Binding-site contacts:
Ligand atom C13 contacts residue TYR163 of chain 1.B at 3.6 Å (hydrophobic).
Ligand atom C5 contacts residue PHE100 of chain 1.B at 3.6 Å (hydrophobic).
Ligand atom C21 contacts residue TYR163 of chain 1.B at 3.5 Å (hydrophobic).
Ligand atom O1 contacts residue TYR163 of chain 1.B at 3.1 Å (h-bond).
Ligand atom C6 contacts residue LEU106 of chain 1.B at 3.7 Å (hydrophobic).
Ligand atom N1 contacts residue PHE100 of chain 1.B at 3.6 Å.
Ligand atom N2 contacts residue PHE100 of chain 1.B at 3.6 Å.
Ligand atom C13 contacts residue NAD1 of chain 1.J at 3.3 Å.
Ligand atom C18 contacts residue TYR163 of chain 1.B at 3.7 Å (hydrophobic).
Ligand atom C10 contacts residue SER205 of chain 1.B at 3.5 Å.
Ligand atom N1 contacts residue ALA101 of chain 1.B at 3.1 Å (h-bond).
Ligand atom O2 contacts residue PHE100 of chain 1.B at 3.5 Å.
Ligand atom O1 contacts residue MET166 of chain 1.B at 3.8 Å.
Ligand atom C20 contacts residue TYR163 of chain 1.B at 3.5 Å (hydrophobic).
Ligand atom C6 contacts residue ALA101 of chain 1.B at 3.6 Å (hydrophobic).
Ligand atom O2 contacts residue ALA103 of chain 1.B at 3.6 Å.
Ligand atom N4 contacts residue NAD1 of chain 1.J at 3.6 Å.
Ligand atom C21 contacts residue ASN162 of chain 1.B at 3.3 Å.
Ligand atom C11 contacts residue LEU106 of chain 1.B at 3.6 Å (hydrophobic).
Ligand atom C10 contacts residue ALA203 of chain 1.B at 3.5 Å (hydrophobic).
Ligand atom C1 contacts residue NAD1 of chain 1.J at 3.3 Å.
Ligand atom N3 contacts residue SER205 of chain 1.B at 3.1 Å (h-bond).
Ligand atom C8 contacts residue SER205 of chain 1.B at 3.5 Å.
Ligand atom N2 contacts residue ALA101 of chain 1.B at 3.1 Å (h-bond).
Ligand atom C13 contacts residue TYR153 of chain 1.B at 3.6 Å (hydrophobic).
Ligand atom N4 contacts residue TYR163 of chain 1.B at 3.8 Å.
Ligand atom C20 contacts residue ASN162 of chain 1.B at 3.7 Å.
Ligand atom C9 contacts residue SER205 of chain 1.B at 3.4 Å.
Ligand atom C20 contacts residue PRO161 of chain 1.B at 3.4 Å (hydrophobic).
Ligand atom C9 contacts residue ALA203 of chain 1.B at 3.7 Å (hydrophobic).
Ligand atom C11 contacts residue ALA203 of chain 1.B at 3.8 Å (hydrophobic).
Ligand atom C22 contacts residue ILE207 of chain 1.B at 3.5 Å (hydrophobic).
Ligand atom C14 contacts residue NAD1 of chain 1.J at 3.5 Å.
Ligand atom C1 contacts residue TYR163 of chain 1.B at 3.7 Å (hydrophobic).
Ligand atom C5 contacts residue ALA101 of chain 1.B at 3.4 Å (hydrophobic).
Ligand atom C23 contacts residue TYR163 of chain 1.B at 3.6 Å (hydrophobic).
Ligand atom C12 contacts residue ALA203 of chain 1.B at 3.3 Å (hydrophobic).
Ligand atom C12 contacts residue LEU106 of chain 1.B at 3.7 Å (hydrophobic).
Ligand atom C4 contacts residue LEU106 of chain 1.B at 3.8 Å (hydrophobic).
Ligand atom O1 contacts residue NAD1 of chain 1.J at 2.4 Å (h-bond).

Sequence of chain 1.B:
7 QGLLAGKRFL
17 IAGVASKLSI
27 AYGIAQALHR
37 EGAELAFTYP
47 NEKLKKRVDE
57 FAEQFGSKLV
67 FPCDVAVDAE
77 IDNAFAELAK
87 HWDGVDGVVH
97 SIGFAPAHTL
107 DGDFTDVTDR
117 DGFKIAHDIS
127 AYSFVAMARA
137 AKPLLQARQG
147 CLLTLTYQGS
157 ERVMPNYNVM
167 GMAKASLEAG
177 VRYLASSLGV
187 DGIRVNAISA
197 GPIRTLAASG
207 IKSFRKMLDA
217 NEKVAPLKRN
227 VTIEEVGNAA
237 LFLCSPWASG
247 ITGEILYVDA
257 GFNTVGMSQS

This small molecule binds to this protein.
Small molecule (SMILES): Cc1c(CN(C)C(=O)/C=C/c2cnc3c(c2)CC[C@@H](N)C(=O)N3)oc2ccccc12